A protein and the small-molecule ligand that binds it are described below.
Small molecule (SMILES): CCCCCCCCOP(=O)(O)CCCCCC

Sequence of chain 1.C:
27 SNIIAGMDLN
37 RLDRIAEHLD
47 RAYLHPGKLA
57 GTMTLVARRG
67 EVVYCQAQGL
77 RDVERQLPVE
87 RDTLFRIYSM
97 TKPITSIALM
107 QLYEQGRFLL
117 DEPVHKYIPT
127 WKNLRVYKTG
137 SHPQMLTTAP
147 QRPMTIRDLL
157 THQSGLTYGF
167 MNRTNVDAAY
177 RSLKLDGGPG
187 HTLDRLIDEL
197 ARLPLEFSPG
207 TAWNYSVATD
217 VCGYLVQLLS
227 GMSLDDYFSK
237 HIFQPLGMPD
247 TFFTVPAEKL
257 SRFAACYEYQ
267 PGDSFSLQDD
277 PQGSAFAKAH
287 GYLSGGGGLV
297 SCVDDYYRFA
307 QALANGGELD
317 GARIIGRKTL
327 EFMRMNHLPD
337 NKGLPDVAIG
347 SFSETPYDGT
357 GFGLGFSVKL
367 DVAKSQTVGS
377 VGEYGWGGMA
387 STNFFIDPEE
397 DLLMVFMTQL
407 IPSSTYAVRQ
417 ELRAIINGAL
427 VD

Binding-site contacts:
Ligand atom C12 contacts residue PHE166 of chain 1.C at 4.0 Å (hydrophobic).
Ligand atom C03 contacts residue SER95 of chain 1.C at 3.2 Å.
Ligand atom C06 contacts residue GLY383 of chain 1.C at 3.9 Å.
Ligand atom C10 contacts residue THR388 of chain 1.C at 3.2 Å.
Ligand atom C07 contacts residue GLY383 of chain 1.C at 3.8 Å.
Ligand atom C08 contacts residue SER409 of chain 1.C at 3.6 Å.
Ligand atom C10 contacts residue ASN389 of chain 1.C at 3.4 Å.
Ligand atom C01 contacts residue SER409 of chain 1.C at 3.8 Å.
Ligand atom C03 contacts residue MET385 of chain 1.C at 3.9 Å (hydrophobic).
Ligand atom C09 contacts residue ARG415 of chain 1.C at 3.4 Å.
Ligand atom O02 contacts residue SER95 of chain 1.C at 2.7 Å (h-bond).
Ligand atom O01 contacts residue MET385 of chain 1.C at 2.7 Å (h-bond).
Ligand atom C10 contacts residue ARG415 of chain 1.C at 3.8 Å.
Ligand atom C14 contacts residue MET385 of chain 1.C at 4.0 Å (hydrophobic).
Ligand atom C02 contacts residue SER95 of chain 1.C at 2.9 Å.
Ligand atom O02 contacts residue TYR211 of chain 1.C at 2.7 Å (h-bond).
Ligand atom C04 contacts residue GLY383 of chain 1.C at 3.9 Å.
Ligand atom P01 contacts residue MET385 of chain 1.C at 3.9 Å.
Ligand atom C05 contacts residue MET385 of chain 1.C at 3.3 Å (hydrophobic).
Ligand atom O01 contacts residue TYR94 of chain 1.C at 3.3 Å.
Ligand atom O01 contacts residue SER95 of chain 1.C at 2.5 Å (h-bond).
Ligand atom P01 contacts residue SER95 of chain 1.C at 1.6 Å.
Ligand atom C08 contacts residue GLY383 of chain 1.C at 4.0 Å.
Ligand atom P01 contacts residue TYR211 of chain 1.C at 3.2 Å.
Ligand atom C05 contacts residue SER95 of chain 1.C at 3.8 Å.
Ligand atom C07 contacts residue TYR353 of chain 1.C at 3.5 Å (hydrophobic).
Ligand atom C10 contacts residue SER409 of chain 1.C at 3.7 Å.
Ligand atom C03 contacts residue TYR164 of chain 1.C at 3.9 Å (hydrophobic).
Ligand atom C02 contacts residue PHE166 of chain 1.C at 4.0 Å (hydrophobic).
Ligand atom C06 contacts residue TRP382 of chain 1.C at 3.9 Å (hydrophobic).
Ligand atom P01 contacts residue LYS98 of chain 1.C at 3.8 Å.
Ligand atom C01 contacts residue TYR211 of chain 1.C at 3.9 Å (hydrophobic).
Ligand atom C11 contacts residue TYR164 of chain 1.C at 3.6 Å (hydrophobic).
Ligand atom C03 contacts residue GLY293 of chain 1.C at 4.0 Å.
Ligand atom O01 contacts residue GLY384 of chain 1.C at 3.5 Å.
Ligand atom C09 contacts residue ASN389 of chain 1.C at 3.3 Å.
Ligand atom C05 contacts residue TYR211 of chain 1.C at 3.8 Å (hydrophobic).
Ligand atom C05 contacts residue GLY384 of chain 1.C at 3.8 Å.
Ligand atom C04 contacts residue SER409 of chain 1.C at 3.4 Å.
Ligand atom C12 contacts residue MET385 of chain 1.C at 3.1 Å (hydrophobic).